Binding-site contacts:
Ligand atom C13 contacts residue MET76 of chain 1.A at 4.2 Å (hydrophobic).
Ligand atom O16 contacts residue PHE96 of chain 1.A at 4.0 Å.
Ligand atom C6 contacts residue LEU83 of chain 1.A at 4.2 Å (hydrophobic).
Ligand atom O11 contacts residue GLU45 of chain 1.A at 2.5 Å (salt-bridge).
Ligand atom C18 contacts residue GLY212 of chain 1.A at 4.0 Å.
Ligand atom C6 contacts residue PHE96 of chain 1.A at 4.2 Å (hydrophobic).
Ligand atom C13 contacts residue LEU38 of chain 1.A at 4.1 Å (hydrophobic).
Ligand atom C7 contacts residue ILE116 of chain 1.A at 3.9 Å (hydrophobic).
Ligand atom C17 contacts residue LEU216 of chain 1.A at 4.1 Å (hydrophobic).
Ligand atom O11 contacts residue LEU79 of chain 1.A at 3.4 Å (h-bond).
Ligand atom C19 contacts residue HIS215 of chain 1.A at 3.8 Å.
Ligand atom C1 contacts residue ARG86 of chain 1.A at 4.2 Å.
Ligand atom C3 contacts residue ALA42 of chain 1.A at 4.0 Å (hydrophobic).
Ligand atom C2 contacts residue GLU45 of chain 1.A at 3.1 Å.
Ligand atom C20 contacts residue ILE113 of chain 1.A at 4.0 Å (hydrophobic).
Ligand atom C19 contacts residue ILE113 of chain 1.A at 3.7 Å (hydrophobic).
Ligand atom C18 contacts residue LEU216 of chain 1.A at 4.2 Å (hydrophobic).
Ligand atom C6 contacts residue MET80 of chain 1.A at 4.2 Å (hydrophobic).
Ligand atom C2 contacts residue LEU41 of chain 1.A at 3.9 Å (hydrophobic).
Ligand atom O23 contacts residue LEU216 of chain 1.A at 3.5 Å (h-bond).
Ligand atom C18 contacts residue MET35 of chain 1.A at 3.8 Å (hydrophobic).
Ligand atom C18 contacts residue HIS215 of chain 1.A at 3.7 Å.
Ligand atom C2 contacts residue ALA42 of chain 1.A at 4.2 Å (hydrophobic).
Ligand atom O23 contacts residue HIS215 of chain 1.A at 2.7 Å (h-bond).
Ligand atom O11 contacts residue ARG86 of chain 1.A at 3.1 Å (salt-bridge).
Ligand atom N27 contacts residue ILE116 of chain 1.A at 3.1 Å.
Ligand atom N27 contacts residue ILE113 of chain 1.A at 4.0 Å.
Ligand atom C19 contacts residue GLY212 of chain 1.A at 4.1 Å.
Ligand atom C3 contacts residue LEU38 of chain 1.A at 3.7 Å (hydrophobic).
Ligand atom N27 contacts residue LEU120 of chain 1.A at 3.6 Å.
Ligand atom C6 contacts residue LEU79 of chain 1.A at 3.5 Å (hydrophobic).
Ligand atom C4 contacts residue PHE96 of chain 1.A at 4.0 Å (hydrophobic).
Ligand atom O23 contacts residue GLY212 of chain 1.A at 4.2 Å.
Ligand atom O23 contacts residue MET35 of chain 1.A at 3.1 Å.
Ligand atom C7 contacts residue ILE113 of chain 1.A at 3.9 Å (hydrophobic).
Ligand atom C17 contacts residue MET35 of chain 1.A at 4.1 Å (hydrophobic).
Ligand atom C5 contacts residue PHE96 of chain 1.A at 3.9 Å (hydrophobic).
Ligand atom N27 contacts residue PHE117 of chain 1.A at 3.8 Å.
Ligand atom C1 contacts residue GLU45 of chain 1.A at 3.2 Å.
Ligand atom C1 contacts residue LEU79 of chain 1.A at 3.9 Å (hydrophobic).

Sequence of chain 1.A:
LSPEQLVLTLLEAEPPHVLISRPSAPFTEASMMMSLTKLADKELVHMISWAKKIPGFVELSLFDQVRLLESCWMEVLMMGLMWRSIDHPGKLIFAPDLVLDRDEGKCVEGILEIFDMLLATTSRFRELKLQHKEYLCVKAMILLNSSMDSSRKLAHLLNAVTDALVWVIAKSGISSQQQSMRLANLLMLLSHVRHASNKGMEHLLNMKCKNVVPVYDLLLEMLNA

A protein and the small-molecule ligand that binds it are described below.
Small molecule (SMILES): N#Cc1cc(O)cc2cc(-c3ccc(O)cc3)oc12